Binding-site contacts:
Ligand atom C1 contacts residue ASN179 of chain 1.C at 1.4 Å.
Ligand atom C6 contacts residue GLY153 of chain 1.C at 3.8 Å.
Ligand atom C5 contacts residue GLY153 of chain 1.C at 3.7 Å.
Ligand atom N2 contacts residue ASN179 of chain 1.C at 2.7 Å (h-bond).
Ligand atom O5 contacts residue SER152 of chain 1.C at 4.3 Å.
Ligand atom C2 contacts residue ASN179 of chain 1.C at 2.5 Å.
Ligand atom C4 contacts residue ASN179 of chain 1.C at 4.0 Å.
Ligand atom O6 contacts residue GLY153 of chain 1.C at 3.9 Å.
Ligand atom C6 contacts residue ASN179 of chain 1.C at 4.2 Å.
Ligand atom O6 contacts residue ASN179 of chain 1.C at 3.3 Å.
Ligand atom C1 contacts residue GLY153 of chain 1.C at 4.1 Å.
Ligand atom C7 contacts residue ASN179 of chain 1.C at 4.0 Å.
Ligand atom C5 contacts residue ASN179 of chain 1.C at 3.6 Å.
Ligand atom O5 contacts residue ASN179 of chain 1.C at 2.4 Å (h-bond).
Ligand atom C3 contacts residue ASN179 of chain 1.C at 3.8 Å.
Ligand atom O5 contacts residue GLY153 of chain 1.C at 2.9 Å.

Sequence of chain 1.C:
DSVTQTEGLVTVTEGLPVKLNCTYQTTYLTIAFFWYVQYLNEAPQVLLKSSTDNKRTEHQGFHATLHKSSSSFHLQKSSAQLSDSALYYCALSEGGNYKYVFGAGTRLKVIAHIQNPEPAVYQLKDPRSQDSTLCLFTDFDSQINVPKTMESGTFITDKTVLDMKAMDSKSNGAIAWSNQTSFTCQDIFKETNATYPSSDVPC

The small molecule below binds the protein below.
Small molecule (SMILES): CC(=O)N[C@@H]1[C@@H](O)[C@H](O)[C@@H](CO)O[C@H]1O